Sequence of chain 1.B:
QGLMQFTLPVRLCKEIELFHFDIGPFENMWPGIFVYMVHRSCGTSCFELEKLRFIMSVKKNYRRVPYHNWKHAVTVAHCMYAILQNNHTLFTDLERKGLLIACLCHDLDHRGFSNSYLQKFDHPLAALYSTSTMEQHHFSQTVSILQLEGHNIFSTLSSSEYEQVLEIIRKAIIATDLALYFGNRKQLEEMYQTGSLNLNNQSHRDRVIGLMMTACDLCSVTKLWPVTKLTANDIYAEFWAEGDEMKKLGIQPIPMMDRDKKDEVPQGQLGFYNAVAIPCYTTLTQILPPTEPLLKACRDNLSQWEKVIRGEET

Binding-site contacts:
Ligand atom N6 contacts residue PHE283 of chain 1.B at 3.2 Å.
Ligand atom C28 contacts residue PHE250 of chain 1.B at 3.5 Å (hydrophobic).
Ligand atom O24 contacts residue GLN280 of chain 1.B at 2.8 Å (h-bond).
Ligand atom C18 contacts residue VAL232 of chain 1.B at 4.0 Å (hydrophobic).
Ligand atom C33 contacts residue LEU189 of chain 1.B at 3.8 Å (hydrophobic).
Ligand atom C21 contacts residue ILE246 of chain 1.B at 3.9 Å (hydrophobic).
Ligand atom C21 contacts residue SER231 of chain 1.B at 4.0 Å.
Ligand atom C3 contacts residue PHE283 of chain 1.B at 3.7 Å (hydrophobic).
Ligand atom C19 contacts residue PHE283 of chain 1.B at 3.7 Å (hydrophobic).
Ligand atom O24 contacts residue PHE283 of chain 1.B at 4.0 Å.
Ligand atom C28 contacts residue ILE246 of chain 1.B at 3.9 Å (hydrophobic).
Ligand atom N4 contacts residue PHE283 of chain 1.B at 3.2 Å.
Ligand atom C16 contacts residue MET267 of chain 1.B at 3.4 Å (hydrophobic).
Ligand atom C20 contacts residue PHE283 of chain 1.B at 3.5 Å (hydrophobic).
Ligand atom C16 contacts residue PHE283 of chain 1.B at 3.4 Å (hydrophobic).
Ligand atom C1 contacts residue PHE283 of chain 1.B at 3.5 Å (hydrophobic).
Ligand atom C30 contacts residue LEU189 of chain 1.B at 3.8 Å (hydrophobic).
Ligand atom F26 contacts residue LEU229 of chain 1.B at 4.0 Å.
Ligand atom C29 contacts residue HIS79 of chain 1.B at 3.6 Å.
Ligand atom C21 contacts residue LEU229 of chain 1.B at 3.9 Å (hydrophobic).
Ligand atom F26 contacts residue LEU189 of chain 1.B at 3.1 Å.
Ligand atom C8 contacts residue LEU229 of chain 1.B at 3.9 Å (hydrophobic).
Ligand atom C18 contacts residue PHE283 of chain 1.B at 3.5 Å (hydrophobic).
Ligand atom N12 contacts residue TYR78 of chain 1.B at 3.6 Å.
Ligand atom C15 contacts residue GLN280 of chain 1.B at 3.5 Å.
Ligand atom C16 contacts residue PHE250 of chain 1.B at 3.9 Å (hydrophobic).
Ligand atom N6 contacts residue PHE250 of chain 1.B at 3.8 Å.
Ligand atom C15 contacts residue PHE283 of chain 1.B at 3.7 Å (hydrophobic).
Ligand atom C18 contacts residue ILE246 of chain 1.B at 4.0 Å (hydrophobic).
Ligand atom C15 contacts residue PHE250 of chain 1.B at 3.9 Å (hydrophobic).
Ligand atom N12 contacts residue ILE246 of chain 1.B at 4.0 Å.
Ligand atom N4 contacts residue PHE250 of chain 1.B at 4.0 Å.
Ligand atom C19 contacts residue MET267 of chain 1.B at 3.9 Å (hydrophobic).
Ligand atom C32 contacts residue PHE250 of chain 1.B at 3.5 Å (hydrophobic).
Ligand atom F25 contacts residue ASP228 of chain 1.B at 2.8 Å.
Ligand atom C13 contacts residue PHE283 of chain 1.B at 3.8 Å (hydrophobic).
Ligand atom C32 contacts residue HIS79 of chain 1.B at 3.7 Å.
Ligand atom N12 contacts residue LEU229 of chain 1.B at 3.7 Å.
Ligand atom O10 contacts residue LEU229 of chain 1.B at 3.0 Å.
Ligand atom C13 contacts residue GLN280 of chain 1.B at 3.5 Å.

A protein and the small-molecule ligand that binds it are described below.
Small molecule (SMILES): CS(=O)(=O)c1cccc(-n2ccc(=O)c(-c3ccnn3-c3cccc4c3OC(F)(F)O4)n2)c1